Sequence of chain 1.D:
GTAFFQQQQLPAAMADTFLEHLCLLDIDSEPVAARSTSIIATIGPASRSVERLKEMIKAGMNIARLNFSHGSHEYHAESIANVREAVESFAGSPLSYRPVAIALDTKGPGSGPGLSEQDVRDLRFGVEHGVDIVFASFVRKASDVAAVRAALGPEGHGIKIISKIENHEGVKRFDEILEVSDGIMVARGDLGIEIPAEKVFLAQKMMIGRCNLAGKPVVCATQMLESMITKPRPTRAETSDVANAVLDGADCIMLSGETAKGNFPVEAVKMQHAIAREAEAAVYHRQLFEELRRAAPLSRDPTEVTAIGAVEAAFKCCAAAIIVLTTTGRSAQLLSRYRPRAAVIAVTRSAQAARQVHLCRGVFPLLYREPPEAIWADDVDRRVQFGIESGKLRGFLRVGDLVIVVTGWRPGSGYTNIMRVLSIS

A protein and the small-molecule ligand that binds it are described below.
Small molecule (SMILES): O=C([O-])C(=O)[O-]

Binding-site contacts:
Ligand atom C1 contacts residue LYS186 of chain 1.D at 3.4 Å.
Ligand atom C2 contacts residue GLY211 of chain 1.D at 4.1 Å.
Ligand atom O4 contacts residue GLU188 of chain 1.D at 4.0 Å.
Ligand atom O3 contacts residue ALA209 of chain 1.D at 3.9 Å.
Ligand atom C2 contacts residue THR244 of chain 1.D at 4.0 Å.
Ligand atom C2 contacts residue Y3Z1 of chain 1.CA at 3.4 Å.
Ligand atom O3 contacts residue THR244 of chain 1.D at 3.7 Å.
Ligand atom C1 contacts residue THR244 of chain 1.D at 4.3 Å.
Ligand atom O1 contacts residue LYS186 of chain 1.D at 2.7 Å (salt-bridge).
Ligand atom O2 contacts residue ASP212 of chain 1.D at 2.3 Å (salt-bridge).
Ligand atom O4 contacts residue GLY211 of chain 1.D at 2.9 Å (h-bond).
Ligand atom O3 contacts residue LYS186 of chain 1.D at 3.5 Å (salt-bridge).
Ligand atom O1 contacts residue ALA209 of chain 1.D at 4.5 Å.
Ligand atom O2 contacts residue Y3Z1 of chain 1.CA at 3.4 Å.
Ligand atom O4 contacts residue Y3Z1 of chain 1.CA at 3.5 Å.
Ligand atom O1 contacts residue ASP212 of chain 1.D at 3.8 Å.
Ligand atom O2 contacts residue GLY211 of chain 1.D at 4.2 Å.
Ligand atom C1 contacts residue MG1 of chain 1.AA at 2.9 Å.
Ligand atom O4 contacts residue MG1 of chain 1.AA at 4.1 Å.
Ligand atom C2 contacts residue ASP212 of chain 1.D at 3.5 Å.
Ligand atom C1 contacts residue Y3Z1 of chain 1.CA at 3.3 Å.
Ligand atom O3 contacts residue MG1 of chain 1.AA at 4.1 Å.
Ligand atom O4 contacts residue ASP212 of chain 1.D at 3.4 Å (salt-bridge).
Ligand atom C2 contacts residue ALA209 of chain 1.D at 3.8 Å (hydrophobic).
Ligand atom O1 contacts residue MG1 of chain 1.AA at 2.1 Å.
Ligand atom O3 contacts residue Y3Z1 of chain 1.CA at 3.5 Å (h-bond).
Ligand atom O4 contacts residue ARG210 of chain 1.D at 3.9 Å.
Ligand atom O1 contacts residue Y3Z1 of chain 1.CA at 3.5 Å (h-bond).
Ligand atom O4 contacts residue ALA209 of chain 1.D at 3.4 Å.
Ligand atom C1 contacts residue ALA209 of chain 1.D at 3.8 Å (hydrophobic).
Ligand atom O2 contacts residue GLU188 of chain 1.D at 2.7 Å (salt-bridge).
Ligand atom C1 contacts residue GLU188 of chain 1.D at 3.4 Å.
Ligand atom O4 contacts residue THR244 of chain 1.D at 3.2 Å (h-bond).
Ligand atom C2 contacts residue GLU188 of chain 1.D at 3.2 Å.
Ligand atom O1 contacts residue GLU188 of chain 1.D at 3.1 Å (salt-bridge).
Ligand atom O3 contacts residue MET207 of chain 1.D at 4.3 Å.
Ligand atom O3 contacts residue ARG87 of chain 1.D at 4.3 Å.
Ligand atom C2 contacts residue MG1 of chain 1.AA at 2.9 Å.
Ligand atom C1 contacts residue ASP212 of chain 1.D at 4.2 Å.
Ligand atom O2 contacts residue MG1 of chain 1.AA at 2.1 Å.